Binding-site contacts:
Ligand atom O6 contacts residue ASP46 of chain 1.A at 3.8 Å.
Ligand atom O5 contacts residue ASN52 of chain 1.A at 2.5 Å (h-bond).
Ligand atom C5 contacts residue SER48 of chain 1.A at 3.9 Å.
Ligand atom O7 contacts residue ASN52 of chain 1.A at 3.2 Å (h-bond).
Ligand atom C1 contacts residue ASN52 of chain 1.A at 1.5 Å.
Ligand atom O6 contacts residue SER48 of chain 1.A at 3.3 Å (h-bond).
Ligand atom O4 contacts residue ASP46 of chain 1.A at 4.3 Å.
Ligand atom C6 contacts residue ASN52 of chain 1.A at 3.3 Å.
Ligand atom C6 contacts residue VAL49 of chain 1.A at 4.2 Å (hydrophobic).
Ligand atom C2 contacts residue ASN52 of chain 1.A at 2.7 Å.
Ligand atom C3 contacts residue ASN52 of chain 1.A at 3.8 Å.
Ligand atom N2 contacts residue ASN52 of chain 1.A at 3.6 Å (h-bond).
Ligand atom C4 contacts residue ASN52 of chain 1.A at 3.8 Å.
Ligand atom C7 contacts residue ASN52 of chain 1.A at 3.9 Å.
Ligand atom C5 contacts residue ASN52 of chain 1.A at 3.3 Å.
Ligand atom C4 contacts residue SER48 of chain 1.A at 3.4 Å.
Ligand atom C6 contacts residue SER48 of chain 1.A at 3.3 Å.
Ligand atom O4 contacts residue SER48 of chain 1.A at 3.5 Å (h-bond).
Ligand atom O6 contacts residue VAL49 of chain 1.A at 3.8 Å.

Sequence of chain 1.A:
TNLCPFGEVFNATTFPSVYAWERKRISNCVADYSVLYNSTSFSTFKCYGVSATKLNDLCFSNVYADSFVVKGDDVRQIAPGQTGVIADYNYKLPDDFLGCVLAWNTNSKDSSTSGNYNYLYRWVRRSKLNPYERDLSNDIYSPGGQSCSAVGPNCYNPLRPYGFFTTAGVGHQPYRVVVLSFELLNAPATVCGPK

This protein binds this small molecule.
Small molecule (SMILES): CC(=O)N[C@@H]1[C@@H](O)[C@H](O)[C@@H](CO)O[C@H]1O